Sequence of chain 1.R:
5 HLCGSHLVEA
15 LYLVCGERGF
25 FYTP

Sequence of chain 1.Q:
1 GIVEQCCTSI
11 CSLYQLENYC

Binding-site contacts:
Ligand atom NZ contacts residue TYR14 of chain 1.Q at 2.7 Å (h-bond).
Ligand atom CB contacts residue TYR14 of chain 1.AA at 3.9 Å (hydrophobic).
Ligand atom NZ contacts residue TYR14 of chain 1.AA at 4.1 Å.
Ligand atom NE1 contacts residue LEU13 of chain 1.Q at 4.2 Å.
Ligand atom CD1 contacts residue GLU17 of chain 1.AA at 4.1 Å.
Ligand atom CG contacts residue TYR14 of chain 1.Q at 3.6 Å (hydrophobic).
Ligand atom OH contacts residue LEU13 of chain 1.AA at 4.5 Å.
Ligand atom CH2 contacts residue LEU13 of chain 1.Q at 4.2 Å (hydrophobic).
Ligand atom CZ3 contacts residue GLU17 of chain 1.Q at 3.4 Å.
Ligand atom CD1 contacts residue TYR14 of chain 1.Q at 3.3 Å (hydrophobic).
Ligand atom CB contacts residue TYR14 of chain 1.Q at 4.2 Å (hydrophobic).
Ligand atom CZ2 contacts residue LEU13 of chain 1.Q at 3.9 Å (hydrophobic).
Ligand atom OH contacts residue GLU17 of chain 1.Q at 2.6 Å (salt-bridge).
Ligand atom CZ3 contacts residue LEU13 of chain 1.AA at 3.6 Å (hydrophobic).
Ligand atom CH2 contacts residue GLU17 of chain 1.Q at 3.4 Å.
Ligand atom CZ3 contacts residue TYR14 of chain 1.Q at 4.1 Å (hydrophobic).
Ligand atom CE2 contacts residue TYR14 of chain 1.Q at 3.3 Å (hydrophobic).
Ligand atom CD2 contacts residue TYR14 of chain 1.Q at 3.4 Å (hydrophobic).
Ligand atom CZ2 contacts residue LEU13 of chain 1.AA at 3.4 Å (hydrophobic).
Ligand atom NE1 contacts residue LEU13 of chain 1.AA at 3.9 Å.
Ligand atom CA contacts residue GLU17 of chain 1.AA at 3.5 Å.
Ligand atom CB contacts residue GLU17 of chain 1.AA at 3.6 Å.
Ligand atom CZ2 contacts residue TYR14 of chain 1.Q at 3.4 Å (hydrophobic).
Ligand atom CB contacts residue LEU13 of chain 1.AA at 3.7 Å (hydrophobic).
Ligand atom CA contacts residue TYR14 of chain 1.Q at 3.8 Å (hydrophobic).
Ligand atom CD2 contacts residue LEU13 of chain 1.AA at 3.3 Å (hydrophobic).
Ligand atom NE1 contacts residue TYR14 of chain 1.Q at 3.4 Å.
Ligand atom CH2 contacts residue LEU13 of chain 1.AA at 3.6 Å (hydrophobic).
Ligand atom CE2 contacts residue LEU13 of chain 1.Q at 4.4 Å (hydrophobic).
Ligand atom CE2 contacts residue LEU13 of chain 1.AA at 3.3 Å (hydrophobic).
Ligand atom CH2 contacts residue TYR14 of chain 1.Q at 3.6 Å (hydrophobic).
Ligand atom CA contacts residue TYR14 of chain 1.AA at 3.2 Å (hydrophobic).
Ligand atom CD1 contacts residue LEU13 of chain 1.AA at 4.3 Å (hydrophobic).
Ligand atom NZ contacts residue GLU17 of chain 1.AA at 3.3 Å (salt-bridge).
Ligand atom CE3 contacts residue LEU13 of chain 1.AA at 3.5 Å (hydrophobic).
Ligand atom CH2 contacts residue VAL18 of chain 1.R at 4.1 Å (hydrophobic).
Ligand atom CE3 contacts residue TYR14 of chain 1.Q at 3.9 Å (hydrophobic).
Ligand atom CE3 contacts residue TYR14 of chain 1.AA at 4.2 Å (hydrophobic).
Ligand atom CD1 contacts residue VAL18 of chain 1.BA at 4.5 Å (hydrophobic).
Ligand atom CG contacts residue LEU13 of chain 1.AA at 3.7 Å (hydrophobic).

Sequence of chain 1.AA:
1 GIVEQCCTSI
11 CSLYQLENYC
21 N

This small molecule binds to this protein.
Small molecule (SMILES): NCCc1c[nH]c2ccc(O)cc12

Sequence of chain 1.BA:
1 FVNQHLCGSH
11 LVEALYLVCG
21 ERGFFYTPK